Sequence of chain 1.B:
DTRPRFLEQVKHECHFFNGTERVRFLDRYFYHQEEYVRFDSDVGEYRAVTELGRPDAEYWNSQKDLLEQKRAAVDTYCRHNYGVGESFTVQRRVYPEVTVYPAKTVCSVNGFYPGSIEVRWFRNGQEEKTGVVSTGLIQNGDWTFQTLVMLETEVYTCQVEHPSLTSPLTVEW

Binding-site contacts:
Ligand atom C2 contacts residue GLU166 of chain 1.A at 3.9 Å.
Ligand atom O7 contacts residue TRP168 of chain 1.A at 3.9 Å.
Ligand atom C8 contacts residue ASN118 of chain 1.A at 4.5 Å.
Ligand atom O4 contacts residue ASP2 of chain 1.B at 4.1 Å.
Ligand atom O3 contacts residue TRP168 of chain 1.A at 4.2 Å.
Ligand atom C8 contacts residue TRP168 of chain 1.A at 3.3 Å (hydrophobic).
Ligand atom O3 contacts residue ASP2 of chain 1.B at 3.9 Å.
Ligand atom C8 contacts residue GLU166 of chain 1.A at 3.7 Å.
Ligand atom N2 contacts residue ASN118 of chain 1.A at 2.8 Å (h-bond).
Ligand atom C7 contacts residue TRP168 of chain 1.A at 3.6 Å (hydrophobic).
Ligand atom C8 contacts residue VAL116 of chain 1.A at 4.3 Å (hydrophobic).
Ligand atom N2 contacts residue TRP168 of chain 1.A at 4.2 Å.
Ligand atom C1 contacts residue GLU166 of chain 1.A at 4.2 Å.
Ligand atom O7 contacts residue VAL116 of chain 1.A at 3.7 Å.
Ligand atom C7 contacts residue ASN118 of chain 1.A at 3.4 Å.
Ligand atom C1 contacts residue ASN118 of chain 1.A at 1.4 Å.
Ligand atom O5 contacts residue ASN118 of chain 1.A at 2.4 Å (h-bond).
Ligand atom C3 contacts residue ASN118 of chain 1.A at 3.8 Å.
Ligand atom O7 contacts residue ASN118 of chain 1.A at 3.6 Å.
Ligand atom N2 contacts residue GLU166 of chain 1.A at 3.9 Å.
Ligand atom C5 contacts residue ASN118 of chain 1.A at 3.7 Å.
Ligand atom C2 contacts residue ASN118 of chain 1.A at 2.4 Å.
Ligand atom C8 contacts residue HIS167 of chain 1.A at 3.9 Å.
Ligand atom C4 contacts residue ASN118 of chain 1.A at 4.2 Å.

Sequence of chain 1.A:
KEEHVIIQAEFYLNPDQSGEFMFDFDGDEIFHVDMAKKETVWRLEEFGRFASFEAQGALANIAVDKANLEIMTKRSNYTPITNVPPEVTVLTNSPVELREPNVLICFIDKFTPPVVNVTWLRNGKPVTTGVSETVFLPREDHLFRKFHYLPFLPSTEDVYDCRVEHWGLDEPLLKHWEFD

The protein below binds the small molecule below.
Small molecule (SMILES): CC(=O)N[C@@H]1[C@@H](O)[C@H](O)[C@@H](CO)O[C@H]1O